This small molecule binds to this protein.
Small molecule (SMILES): C=C/C=C/C[C@@H](C)[C@@H](O)[C@H]1C(=O)N[C@@H](CC)C(=O)N(C)CC(=O)N(C)[C@@H](CC(C)C)C(=O)N[C@@H](C(C)C)C(=O)N(C)[C@@H](CC(C)C)C(=O)N[C@@H](C)C(=O)N[C@H](C)C(=O)N(C)[C@@H](CC(C)C)C(=O)N(C)[C@@H](CC(C)C)C(=O)N(C)[C@@H](C(C)C)C(=O)N1C

Binding-site contacts:
Ligand atom O contacts residue ALA101 of chain 1.M at 3.5 Å.
Ligand atom O contacts residue ASN102 of chain 1.M at 3.4 Å (h-bond).
Ligand atom CB contacts residue TRP121 of chain 1.M at 3.8 Å (hydrophobic).
Ligand atom O contacts residue HIS126 of chain 1.M at 3.2 Å.
Ligand atom CG contacts residue ASN102 of chain 1.M at 3.6 Å.
Ligand atom CG2 contacts residue PHE113 of chain 1.M at 3.8 Å (hydrophobic).
Ligand atom CB contacts residue ASN102 of chain 1.M at 3.8 Å.
Ligand atom CB contacts residue PHE60 of chain 1.M at 3.8 Å (hydrophobic).
Ligand atom N contacts residue GLY72 of chain 1.M at 3.2 Å (h-bond).
Ligand atom O contacts residue GLN63 of chain 1.M at 3.0 Å (h-bond).
Ligand atom CN contacts residue HIS126 of chain 1.M at 3.1 Å.
Ligand atom O contacts residue ALA103 of chain 1.M at 3.7 Å.
Ligand atom CB contacts residue GLN111 of chain 1.M at 3.6 Å.
Ligand atom O contacts residue ARG55 of chain 1.M at 2.7 Å (salt-bridge).
Ligand atom O contacts residue PHE60 of chain 1.M at 3.1 Å.
Ligand atom CN contacts residue ARG55 of chain 1.M at 3.5 Å.
Ligand atom CG1 contacts residue ALA101 of chain 1.M at 3.8 Å (hydrophobic).
Ligand atom CA contacts residue GLY72 of chain 1.M at 3.3 Å.
Ligand atom CA contacts residue ARG55 of chain 1.M at 3.8 Å.
Ligand atom CB contacts residue ASN102 of chain 1.M at 3.3 Å.
Ligand atom CH contacts residue ALA103 of chain 1.M at 3.4 Å (hydrophobic).
Ligand atom CG1 contacts residue PHE113 of chain 1.M at 3.5 Å (hydrophobic).
Ligand atom CN contacts residue LEU122 of chain 1.M at 3.8 Å (hydrophobic).
Ligand atom C contacts residue GLY72 of chain 1.M at 3.1 Å.
Ligand atom CG contacts residue ALA101 of chain 1.M at 3.7 Å (hydrophobic).
Ligand atom CN contacts residue GLY72 of chain 1.M at 3.3 Å.
Ligand atom O contacts residue GLY72 of chain 1.M at 3.7 Å.
Ligand atom O contacts residue TRP121 of chain 1.M at 3.0 Å (h-bond).
Ligand atom CD2 contacts residue PHE60 of chain 1.M at 3.8 Å (hydrophobic).
Ligand atom CG contacts residue GLN111 of chain 1.M at 3.5 Å.
Ligand atom N contacts residue ASN102 of chain 1.M at 2.8 Å (h-bond).
Ligand atom C contacts residue PHE60 of chain 1.M at 3.5 Å (hydrophobic).
Ligand atom CG1 contacts residue GLN63 of chain 1.M at 3.3 Å.
Ligand atom CD1 contacts residue ASN102 of chain 1.M at 3.5 Å.
Ligand atom C contacts residue ASN102 of chain 1.M at 3.3 Å.
Ligand atom CB contacts residue GLY72 of chain 1.M at 3.6 Å.
Ligand atom CB contacts residue PHE113 of chain 1.M at 3.7 Å (hydrophobic).
Ligand atom CG2 contacts residue PHE60 of chain 1.M at 3.5 Å (hydrophobic).
Ligand atom CA contacts residue ASN102 of chain 1.M at 3.0 Å.
Ligand atom CN contacts residue ARG55 of chain 1.M at 3.4 Å.

Sequence of chain 1.M:
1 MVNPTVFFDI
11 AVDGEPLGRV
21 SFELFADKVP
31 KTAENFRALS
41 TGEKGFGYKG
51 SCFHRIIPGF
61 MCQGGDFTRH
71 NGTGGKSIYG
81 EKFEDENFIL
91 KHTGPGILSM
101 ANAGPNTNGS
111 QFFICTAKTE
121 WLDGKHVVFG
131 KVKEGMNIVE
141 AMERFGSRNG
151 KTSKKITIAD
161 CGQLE